A protein and the small-molecule ligand that binds it are described below.
Small molecule (SMILES): [O][Co]1234<-n5ccccc5-c5cccc(C(OCCCNC(=O)CCCC[C@@H]6SC[C@@H]7NC(=O)N[C@@H]76)(c6ccccn->16)c1cccc(-c6ccccn->26)n->31)n->45

Sequence of chain 4.A:
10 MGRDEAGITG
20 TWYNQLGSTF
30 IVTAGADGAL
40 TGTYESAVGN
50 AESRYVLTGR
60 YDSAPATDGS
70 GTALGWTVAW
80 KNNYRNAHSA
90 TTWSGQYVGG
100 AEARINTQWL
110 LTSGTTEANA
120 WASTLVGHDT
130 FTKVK

Sequence of chain 2.A:
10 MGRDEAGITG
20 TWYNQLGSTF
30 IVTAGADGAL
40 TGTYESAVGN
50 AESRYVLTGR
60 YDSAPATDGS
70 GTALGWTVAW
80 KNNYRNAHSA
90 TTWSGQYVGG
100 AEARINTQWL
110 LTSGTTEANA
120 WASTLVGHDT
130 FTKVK

Binding-site contacts:
Ligand atom C36 contacts residue ALA121 of chain 2.A at 3.5 Å (hydrophobic).
Ligand atom C1 contacts residue ASP128 of chain 2.A at 3.7 Å.
Ligand atom C4 contacts residue TRP120 of chain 4.A at 3.6 Å (hydrophobic).
Ligand atom S1 contacts residue THR90 of chain 2.A at 3.4 Å (h-bond).
Ligand atom C6 contacts residue SER45 of chain 2.A at 3.5 Å.
Ligand atom C9 contacts residue TRP79 of chain 2.A at 3.5 Å (hydrophobic).
Ligand atom O1 contacts residue TYR43 of chain 2.A at 2.6 Å (h-bond).
Ligand atom C16 contacts residue SER112 of chain 2.A at 3.3 Å.
Ligand atom C3 contacts residue TRP120 of chain 4.A at 3.7 Å (hydrophobic).
Ligand atom N1 contacts residue ASP128 of chain 2.A at 2.7 Å (salt-bridge).
Ligand atom C1 contacts residue TYR43 of chain 2.A at 3.5 Å (hydrophobic).
Ligand atom C16 contacts residue ALA86 of chain 2.A at 3.3 Å (hydrophobic).
Ligand atom C10 contacts residue ASN49 of chain 2.A at 3.6 Å.
Ligand atom C16 contacts residue HIS87 of chain 2.A at 3.5 Å.
Ligand atom N2 contacts residue SER45 of chain 2.A at 2.9 Å (h-bond).
Ligand atom O1 contacts residue ASN23 of chain 2.A at 3.0 Å (h-bond).
Ligand atom C31 contacts residue SER112 of chain 2.A at 3.3 Å.
Ligand atom O1 contacts residue SER27 of chain 2.A at 2.7 Å (h-bond).
Ligand atom C17 contacts residue SER112 of chain 2.A at 2.9 Å.
Ligand atom C28 contacts residue 9CO1 of chain 4.B at 3.2 Å.
Ligand atom C18 contacts residue SER112 of chain 2.A at 3.4 Å.
Ligand atom C17 contacts residue ALA86 of chain 2.A at 3.7 Å (hydrophobic).
Ligand atom C11 contacts residue SER88 of chain 2.A at 3.6 Å.
Ligand atom O2 contacts residue GLY48 of chain 2.A at 3.5 Å.
Ligand atom C9 contacts residue ASN49 of chain 2.A at 3.5 Å.
Ligand atom C26 contacts residue 9CO1 of chain 4.B at 2.3 Å.
Ligand atom N2 contacts residue VAL47 of chain 2.A at 3.5 Å.
Ligand atom C1 contacts residue LEU25 of chain 2.A at 3.7 Å (hydrophobic).
Ligand atom C5 contacts residue TRP108 of chain 2.A at 3.3 Å (hydrophobic).
Ligand atom S1 contacts residue TRP92 of chain 2.A at 3.7 Å.
Ligand atom C27 contacts residue 9CO1 of chain 4.B at 2.3 Å.
Ligand atom C1 contacts residue SER27 of chain 2.A at 3.7 Å.
Ligand atom O2 contacts residue ASN49 of chain 2.A at 2.8 Å (h-bond).
Ligand atom S1 contacts residue TRP79 of chain 2.A at 3.6 Å.
Ligand atom O3 contacts residue SER112 of chain 2.A at 3.5 Å (h-bond).
Ligand atom C25 contacts residue 9CO1 of chain 4.B at 3.6 Å.
Ligand atom N3 contacts residue SER88 of chain 2.A at 2.9 Å (h-bond).
Ligand atom C15 contacts residue GLY113 of chain 2.A at 3.4 Å.
Ligand atom C33 contacts residue ALA121 of chain 2.A at 3.1 Å (hydrophobic).
Ligand atom C30 contacts residue SER112 of chain 2.A at 3.6 Å.